This protein binds this small molecule.
Small molecule (SMILES): Nc1nc2c(ncn2[C@@H]2O[C@H](CO[P](=O)(O)O[P](=O)(O)CP(=O)(O)O)[C@@H](O)[C@H]2O)c(=O)[nH]1

Sequence of chain 1.A:
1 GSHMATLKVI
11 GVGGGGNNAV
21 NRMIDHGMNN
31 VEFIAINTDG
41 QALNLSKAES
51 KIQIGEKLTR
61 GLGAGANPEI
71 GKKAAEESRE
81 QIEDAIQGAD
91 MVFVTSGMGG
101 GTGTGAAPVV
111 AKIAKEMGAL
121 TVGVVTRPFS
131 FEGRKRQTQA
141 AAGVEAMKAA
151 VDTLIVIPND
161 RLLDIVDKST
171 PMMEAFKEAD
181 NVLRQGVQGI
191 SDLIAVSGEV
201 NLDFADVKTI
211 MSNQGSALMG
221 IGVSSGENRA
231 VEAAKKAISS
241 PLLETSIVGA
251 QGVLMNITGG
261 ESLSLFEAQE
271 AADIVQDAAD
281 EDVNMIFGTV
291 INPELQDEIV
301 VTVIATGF

Binding-site contacts:
Ligand atom C6 contacts residue PHE176 of chain 1.A at 3.7 Å (hydrophobic).
Ligand atom O1A contacts residue GLY15 of chain 1.A at 2.7 Å (h-bond).
Ligand atom O2G contacts residue THR102 of chain 1.A at 2.6 Å (h-bond).
Ligand atom O2G contacts residue ALA64 of chain 1.A at 3.0 Å (h-bond).
Ligand atom N7 contacts residue GLY15 of chain 1.A at 3.3 Å.
Ligand atom O6 contacts residue ASN18 of chain 1.A at 3.1 Å (h-bond).
Ligand atom O2A contacts residue GLY14 of chain 1.A at 3.5 Å.
Ligand atom O1B contacts residue THR102 of chain 1.A at 2.9 Å (h-bond).
Ligand atom O3G contacts residue GLY100 of chain 1.A at 3.7 Å.
Ligand atom O3' contacts residue ARG136 of chain 1.A at 3.2 Å (salt-bridge).
Ligand atom O2' contacts residue PRO128 of chain 1.A at 3.4 Å.
Ligand atom O2' contacts residue GLU132 of chain 1.A at 2.7 Å (salt-bridge).
Ligand atom O6 contacts residue ARG22 of chain 1.A at 3.0 Å (salt-bridge).
Ligand atom O3G contacts residue GLY65 of chain 1.A at 3.7 Å.
Ligand atom O3' contacts residue GLU132 of chain 1.A at 2.6 Å (salt-bridge).
Ligand atom O2' contacts residue ASN159 of chain 1.A at 3.3 Å (h-bond).
Ligand atom O1G contacts residue GLY65 of chain 1.A at 3.1 Å (h-bond).
Ligand atom N2 contacts residue ASN159 of chain 1.A at 2.9 Å (h-bond).
Ligand atom O2B contacts residue GLY14 of chain 1.A at 2.8 Å (h-bond).
Ligand atom O1A contacts residue GLY14 of chain 1.A at 3.3 Å (h-bond).
Ligand atom C2 contacts residue PHE176 of chain 1.A at 3.6 Å (hydrophobic).
Ligand atom C3' contacts residue GLU132 of chain 1.A at 3.6 Å.
Ligand atom C1' contacts residue ASN159 of chain 1.A at 3.6 Å.
Ligand atom O1G contacts residue ALA66 of chain 1.A at 3.6 Å.
Ligand atom O4' contacts residue GLY97 of chain 1.A at 3.5 Å.
Ligand atom O1B contacts residue GLY101 of chain 1.A at 3.3 Å (h-bond).
Ligand atom O3G contacts residue GLY101 of chain 1.A at 2.6 Å (h-bond).
Ligand atom O1B contacts residue GLY103 of chain 1.A at 2.9 Å (h-bond).
Ligand atom O3G contacts residue ALA66 of chain 1.A at 2.8 Å (h-bond).
Ligand atom N1 contacts residue PHE176 of chain 1.A at 3.6 Å.
Ligand atom C2' contacts residue GLU132 of chain 1.A at 3.6 Å.
Ligand atom C5' contacts residue GLY97 of chain 1.A at 3.6 Å.
Ligand atom O3G contacts residue THR102 of chain 1.A at 3.5 Å (h-bond).
Ligand atom N3 contacts residue ASN159 of chain 1.A at 3.1 Å (h-bond).
Ligand atom C4' contacts residue MET98 of chain 1.A at 3.6 Å (hydrophobic).
Ligand atom O1G contacts residue ALA64 of chain 1.A at 3.5 Å (h-bond).
Ligand atom O2B contacts residue GLY13 of chain 1.A at 3.4 Å.
Ligand atom N2 contacts residue PHE176 of chain 1.A at 3.6 Å.
Ligand atom O6 contacts residue PHE176 of chain 1.A at 3.5 Å.
Ligand atom C5' contacts residue ARG136 of chain 1.A at 3.6 Å.